Sequence of chain 1.A:
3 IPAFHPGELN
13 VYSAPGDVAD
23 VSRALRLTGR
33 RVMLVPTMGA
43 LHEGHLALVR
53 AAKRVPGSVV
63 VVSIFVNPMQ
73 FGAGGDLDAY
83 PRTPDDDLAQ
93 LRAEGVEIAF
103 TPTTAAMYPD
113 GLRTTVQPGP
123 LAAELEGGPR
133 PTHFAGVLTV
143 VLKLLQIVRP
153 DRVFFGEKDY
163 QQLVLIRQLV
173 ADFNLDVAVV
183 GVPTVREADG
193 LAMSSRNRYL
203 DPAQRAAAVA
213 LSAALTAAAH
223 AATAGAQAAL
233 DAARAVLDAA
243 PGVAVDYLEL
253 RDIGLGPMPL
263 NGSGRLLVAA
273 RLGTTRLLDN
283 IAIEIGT

Binding-site contacts:
Ligand atom CAQ contacts residue LYS160 of chain 1.A at 4.0 Å.
Ligand atom OAE contacts residue MET40 of chain 1.A at 3.0 Å (h-bond).
Ligand atom CAB contacts residue GOL1 of chain 1.I at 2.9 Å.
Ligand atom NAK contacts residue HIS44 of chain 1.A at 3.4 Å.
Ligand atom CAF contacts residue MET195 of chain 1.A at 3.9 Å (hydrophobic).
Ligand atom CAF contacts residue VAL187 of chain 1.A at 3.9 Å (hydrophobic).
Ligand atom NAJ contacts residue HIS47 of chain 1.A at 3.4 Å (h-bond).
Ligand atom CAG contacts residue HIS44 of chain 1.A at 3.4 Å.
Ligand atom CAA contacts residue ALA49 of chain 1.A at 4.0 Å (hydrophobic).
Ligand atom OAL contacts residue PRO185 of chain 1.A at 3.7 Å.
Ligand atom CAA contacts residue VAL187 of chain 1.A at 3.6 Å (hydrophobic).
Ligand atom CAA contacts residue PRO185 of chain 1.A at 3.3 Å (hydrophobic).
Ligand atom OAE contacts residue TYR82 of chain 1.A at 3.7 Å.
Ligand atom CAH contacts residue GLY158 of chain 1.A at 3.9 Å.
Ligand atom CAB contacts residue PRO38 of chain 1.A at 3.2 Å (hydrophobic).
Ligand atom CAO contacts residue HIS47 of chain 1.A at 3.9 Å.
Ligand atom OAE contacts residue THR39 of chain 1.A at 3.9 Å.
Ligand atom CAM contacts residue HIS47 of chain 1.A at 3.5 Å.
Ligand atom CAN contacts residue GLY46 of chain 1.A at 3.5 Å.
Ligand atom OAC contacts residue HIS47 of chain 1.A at 4.0 Å.
Ligand atom CAN contacts residue VAL187 of chain 1.A at 4.0 Å (hydrophobic).
Ligand atom CAQ contacts residue HIS44 of chain 1.A at 3.3 Å.
Ligand atom CAF contacts residue GLY46 of chain 1.A at 3.7 Å.
Ligand atom SAR contacts residue HIS47 of chain 1.A at 3.9 Å.
Ligand atom CAH contacts residue GLY46 of chain 1.A at 3.8 Å.
Ligand atom CAB contacts residue MET40 of chain 1.A at 3.9 Å (hydrophobic).
Ligand atom OAE contacts residue HIS47 of chain 1.A at 3.2 Å (h-bond).
Ligand atom OAL contacts residue GLY46 of chain 1.A at 3.8 Å.
Ligand atom OAL contacts residue THR186 of chain 1.A at 3.5 Å.
Ligand atom OAL contacts residue VAL187 of chain 1.A at 3.1 Å (h-bond).
Ligand atom CAG contacts residue LYS160 of chain 1.A at 3.7 Å.
Ligand atom CAA contacts residue LEU50 of chain 1.A at 3.9 Å (hydrophobic).
Ligand atom OAD contacts residue MET40 of chain 1.A at 3.7 Å.
Ligand atom CAA contacts residue GLY46 of chain 1.A at 3.5 Å.
Ligand atom CAA contacts residue VAL184 of chain 1.A at 3.9 Å (hydrophobic).
Ligand atom CAQ contacts residue MET195 of chain 1.A at 4.0 Å (hydrophobic).
Ligand atom CAM contacts residue ASP161 of chain 1.A at 3.9 Å.
Ligand atom CAG contacts residue MET195 of chain 1.A at 3.1 Å (hydrophobic).
Ligand atom SAR contacts residue MET40 of chain 1.A at 4.0 Å.
Ligand atom CAB contacts residue THR39 of chain 1.A at 3.7 Å.

The small molecule below binds the protein below.
Small molecule (SMILES): COc1ccc2[nH]c(C(=O)NS(C)(=O)=O)cc2c1